Sequence of chain 1.N:
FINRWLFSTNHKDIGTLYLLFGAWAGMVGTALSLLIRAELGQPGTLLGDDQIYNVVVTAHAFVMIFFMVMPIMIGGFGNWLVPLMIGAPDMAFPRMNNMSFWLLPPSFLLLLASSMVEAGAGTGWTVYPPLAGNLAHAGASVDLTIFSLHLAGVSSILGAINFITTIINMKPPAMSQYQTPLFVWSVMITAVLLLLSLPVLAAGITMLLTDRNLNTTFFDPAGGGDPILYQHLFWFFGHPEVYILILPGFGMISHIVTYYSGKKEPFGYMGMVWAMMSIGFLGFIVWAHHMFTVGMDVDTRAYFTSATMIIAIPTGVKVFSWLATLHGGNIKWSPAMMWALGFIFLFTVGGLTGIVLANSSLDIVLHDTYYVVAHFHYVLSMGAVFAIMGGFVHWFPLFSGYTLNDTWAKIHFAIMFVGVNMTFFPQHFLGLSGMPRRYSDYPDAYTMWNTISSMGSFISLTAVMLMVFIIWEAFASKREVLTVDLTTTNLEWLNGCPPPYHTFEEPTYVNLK

This small molecule binds to this protein.
Small molecule (SMILES): C[C@H](CCC(=O)O)[C@H]1CC[C@H]2[C@@H]3[C@H](O)C[C@@H]4C[C@H](O)CC[C@]4(C)[C@H]3C[C@H](O)[C@]12C

Sequence of chain 1.P:
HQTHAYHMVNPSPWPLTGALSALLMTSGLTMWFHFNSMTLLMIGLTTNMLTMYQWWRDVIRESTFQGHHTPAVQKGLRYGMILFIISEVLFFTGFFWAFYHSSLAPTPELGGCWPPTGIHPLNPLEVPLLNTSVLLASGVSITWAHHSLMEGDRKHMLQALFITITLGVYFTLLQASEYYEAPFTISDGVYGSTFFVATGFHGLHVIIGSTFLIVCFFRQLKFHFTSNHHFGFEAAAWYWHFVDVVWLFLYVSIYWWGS

Binding-site contacts:
Ligand atom O25 contacts residue HIS103 of chain 1.P at 3.3 Å (h-bond).
Ligand atom C24 contacts residue HIS233 of chain 1.N at 3.7 Å.
Ligand atom O26 contacts residue HIS103 of chain 1.P at 2.6 Å (h-bond).
Ligand atom C18 contacts residue TRP288 of chain 1.N at 4.5 Å (hydrophobic).
Ligand atom O26 contacts residue HIS233 of chain 1.N at 4.1 Å.
Ligand atom C2 contacts residue TYR304 of chain 1.N at 4.3 Å (hydrophobic).
Ligand atom C9 contacts residue THR301 of chain 1.N at 4.4 Å.
Ligand atom C1 contacts residue TYR304 of chain 1.N at 3.5 Å (hydrophobic).
Ligand atom C12 contacts residue PHE305 of chain 1.N at 4.3 Å (hydrophobic).
Ligand atom C23 contacts residue TRP99 of chain 1.P at 4.2 Å (hydrophobic).
Ligand atom O3 contacts residue ASP300 of chain 1.N at 3.8 Å.
Ligand atom C11 contacts residue TYR304 of chain 1.N at 4.5 Å (hydrophobic).
Ligand atom C24 contacts residue HIS103 of chain 1.P at 3.3 Å.
Ligand atom C1 contacts residue THR301 of chain 1.N at 4.5 Å.
Ligand atom C21 contacts residue TRP288 of chain 1.N at 4.2 Å (hydrophobic).
Ligand atom C24 contacts residue TRP99 of chain 1.P at 4.0 Å (hydrophobic).
Ligand atom C11 contacts residue THR301 of chain 1.N at 3.8 Å.
Ligand atom O26 contacts residue TRP99 of chain 1.P at 3.1 Å (h-bond).
Ligand atom C2 contacts residue THR301 of chain 1.N at 4.0 Å.
Ligand atom O25 contacts residue HIS233 of chain 1.N at 3.7 Å.
Ligand atom C23 contacts residue HIS233 of chain 1.N at 3.7 Å.
Ligand atom C21 contacts residue HIS233 of chain 1.N at 3.9 Å.
Ligand atom C12 contacts residue THR301 of chain 1.N at 3.6 Å.
Ligand atom C2 contacts residue ASP300 of chain 1.N at 3.8 Å.
Ligand atom C1 contacts residue ASP300 of chain 1.N at 4.4 Å.
Ligand atom O12 contacts residue THR301 of chain 1.N at 2.5 Å (h-bond).
Ligand atom C11 contacts residue PHE305 of chain 1.N at 4.3 Å (hydrophobic).
Ligand atom C19 contacts residue TYR304 of chain 1.N at 4.1 Å (hydrophobic).